Sequence of chain 2.E:
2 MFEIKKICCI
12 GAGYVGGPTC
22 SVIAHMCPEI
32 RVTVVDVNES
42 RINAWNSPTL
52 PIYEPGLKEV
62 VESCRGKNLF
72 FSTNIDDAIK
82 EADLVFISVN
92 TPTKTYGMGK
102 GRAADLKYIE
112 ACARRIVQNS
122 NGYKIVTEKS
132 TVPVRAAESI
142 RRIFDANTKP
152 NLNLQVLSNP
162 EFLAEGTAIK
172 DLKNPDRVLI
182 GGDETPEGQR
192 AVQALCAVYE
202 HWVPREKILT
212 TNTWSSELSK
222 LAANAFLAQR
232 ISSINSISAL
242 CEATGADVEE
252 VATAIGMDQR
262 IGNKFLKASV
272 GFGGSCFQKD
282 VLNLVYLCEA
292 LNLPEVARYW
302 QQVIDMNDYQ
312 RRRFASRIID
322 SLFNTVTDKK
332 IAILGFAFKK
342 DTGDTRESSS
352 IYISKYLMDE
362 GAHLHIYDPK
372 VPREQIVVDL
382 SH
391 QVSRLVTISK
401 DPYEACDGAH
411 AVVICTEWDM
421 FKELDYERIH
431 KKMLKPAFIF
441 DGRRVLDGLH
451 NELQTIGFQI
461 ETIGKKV

Sequence of chain 2.F:
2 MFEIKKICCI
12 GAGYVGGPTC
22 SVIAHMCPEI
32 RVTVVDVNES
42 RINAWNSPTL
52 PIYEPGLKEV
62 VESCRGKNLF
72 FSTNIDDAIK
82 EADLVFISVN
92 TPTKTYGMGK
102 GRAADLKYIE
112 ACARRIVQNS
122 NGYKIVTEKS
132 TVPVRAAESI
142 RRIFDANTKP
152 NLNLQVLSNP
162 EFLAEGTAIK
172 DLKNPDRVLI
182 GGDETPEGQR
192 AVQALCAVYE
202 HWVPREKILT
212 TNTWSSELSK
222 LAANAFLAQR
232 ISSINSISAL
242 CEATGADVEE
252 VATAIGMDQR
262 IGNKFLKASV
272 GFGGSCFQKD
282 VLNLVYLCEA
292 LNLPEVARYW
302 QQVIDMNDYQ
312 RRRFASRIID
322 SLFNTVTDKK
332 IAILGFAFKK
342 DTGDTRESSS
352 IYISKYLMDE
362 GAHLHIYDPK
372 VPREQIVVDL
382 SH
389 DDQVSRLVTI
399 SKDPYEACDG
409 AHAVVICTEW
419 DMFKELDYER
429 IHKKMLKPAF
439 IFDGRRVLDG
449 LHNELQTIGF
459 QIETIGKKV

Binding-site contacts:
Ligand atom O2D contacts residue PHE339 of chain 2.F at 3.3 Å (h-bond).
Ligand atom C3' contacts residue LEU164 of chain 2.F at 3.2 Å (hydrophobic).
Ligand atom O4D contacts residue ILE232 of chain 2.F at 3.3 Å.
Ligand atom O'P contacts residue LYS221 of chain 2.F at 2.8 Å (salt-bridge).
Ligand atom O4D contacts residue PHE273 of chain 2.F at 3.4 Å.
Ligand atom O3' contacts residue ARG261 of chain 2.E at 2.8 Å (salt-bridge).
Ligand atom C3' contacts residue PHE163 of chain 2.F at 3.3 Å (hydrophobic).
Ligand atom O2A contacts residue PHE266 of chain 2.F at 3.1 Å.
Ligand atom O'Q contacts residue NAD1 of chain 2.AA at 3.0 Å.
Ligand atom O4' contacts residue LYS221 of chain 2.F at 3.0 Å (salt-bridge).
Ligand atom O2 contacts residue SER270 of chain 2.F at 2.7 Å (h-bond).
Ligand atom O4 contacts residue LYS268 of chain 2.F at 3.1 Å (salt-bridge).
Ligand atom O2' contacts residue ARG261 of chain 2.E at 2.7 Å (salt-bridge).
Ligand atom O2A contacts residue PHE278 of chain 2.F at 3.4 Å.
Ligand atom C6' contacts residue NAD1 of chain 2.AA at 3.2 Å.
Ligand atom O'P contacts residue NAD1 of chain 2.AA at 3.3 Å.
Ligand atom O3A contacts residue LYS340 of chain 2.F at 3.4 Å (salt-bridge).
Ligand atom O2B contacts residue GLU166 of chain 2.F at 3.0 Å (salt-bridge).
Ligand atom O3D contacts residue GLY274 of chain 2.F at 2.9 Å (h-bond).
Ligand atom N3 contacts residue LYS268 of chain 2.F at 2.8 Å (salt-bridge).
Ligand atom O1A contacts residue LYS340 of chain 2.F at 3.0 Å (salt-bridge).
Ligand atom O1B contacts residue PHE339 of chain 2.F at 3.4 Å.
Ligand atom C6 contacts residue ILE232 of chain 2.F at 3.4 Å (hydrophobic).
Ligand atom O3D contacts residue PHE339 of chain 2.F at 2.6 Å (h-bond).
Ligand atom C4D contacts residue GLY274 of chain 2.F at 3.4 Å.
Ligand atom C4' contacts residue LYS221 of chain 2.F at 3.3 Å.
Ligand atom O'Q contacts residue CYS277 of chain 2.F at 3.1 Å.
Ligand atom O4 contacts residue PHE266 of chain 2.F at 3.3 Å.
Ligand atom N1 contacts residue ILE232 of chain 2.F at 3.4 Å.
Ligand atom O4' contacts residue NAD1 of chain 2.AA at 3.3 Å.
Ligand atom O4' contacts residue PHE163 of chain 2.F at 3.1 Å.
Ligand atom O5' contacts residue PHE278 of chain 2.F at 3.3 Å.
Ligand atom C3D contacts residue PHE339 of chain 2.F at 3.4 Å (hydrophobic).
Ligand atom O'P contacts residue ASN225 of chain 2.F at 2.9 Å (h-bond).
Ligand atom O4' contacts residue LEU164 of chain 2.F at 2.5 Å (h-bond).
Ligand atom O2D contacts residue ARG443 of chain 2.F at 2.9 Å (salt-bridge).
Ligand atom O2B contacts residue PHE339 of chain 2.F at 3.4 Å.
Ligand atom C1' contacts residue PHE278 of chain 2.F at 3.3 Å (hydrophobic).
Ligand atom C4' contacts residue LEU164 of chain 2.F at 3.2 Å (hydrophobic).
Ligand atom O3' contacts residue PHE163 of chain 2.F at 2.6 Å (h-bond).

The small molecule below binds the protein below.
Small molecule (SMILES): O=C(O)[C@H]1O[C@H](O[P](=O)(O)O[P](=O)(O)OC[C@H]2O[C@@H](n3ccc(=O)[nH]c3=O)[C@H](O)[C@@H]2O)[C@H](O)[C@@H](O)[C@@H]1O